Sequence of chain 1.B:
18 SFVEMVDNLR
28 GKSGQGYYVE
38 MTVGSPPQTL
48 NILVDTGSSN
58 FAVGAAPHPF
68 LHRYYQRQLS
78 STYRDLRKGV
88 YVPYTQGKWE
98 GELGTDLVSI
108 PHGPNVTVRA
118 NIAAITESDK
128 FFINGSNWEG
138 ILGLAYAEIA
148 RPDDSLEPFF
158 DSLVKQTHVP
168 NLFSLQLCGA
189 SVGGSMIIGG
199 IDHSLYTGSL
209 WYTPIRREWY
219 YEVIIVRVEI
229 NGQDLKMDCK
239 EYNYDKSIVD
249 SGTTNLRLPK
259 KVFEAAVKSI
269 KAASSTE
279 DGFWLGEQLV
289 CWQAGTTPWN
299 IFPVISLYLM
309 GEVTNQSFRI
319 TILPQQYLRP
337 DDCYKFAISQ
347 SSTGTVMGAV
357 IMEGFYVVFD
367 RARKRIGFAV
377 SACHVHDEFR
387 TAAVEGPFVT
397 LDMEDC

A protein and the small-molecule ligand that binds it are described below.
Small molecule (SMILES): CC(C)C[C@H](NC(=O)[C@@H](NC(=O)[C@@H](N)CNC(=O)c1nnn[nH]1)C(C)C)C(=O)NC[C@](O)(CCc1ccccc1)C(=O)Nc1cccc(C(=O)O)c1

Binding-site contacts:
Ligand atom N3 contacts residue TYR218 of chain 1.B at 3.6 Å.
Ligand atom C10 contacts residue TYR218 of chain 1.B at 3.8 Å (hydrophobic).
Ligand atom C10 contacts residue ILE146 of chain 1.B at 3.7 Å (hydrophobic).
Ligand atom N8 contacts residue ASP248 of chain 1.B at 3.1 Å (salt-bridge).
Ligand atom N6 contacts residue THR349 of chain 1.B at 3.6 Å.
Ligand atom O4 contacts residue ARG148 of chain 1.B at 2.7 Å (salt-bridge).
Ligand atom O8 contacts residue TYR88 of chain 1.B at 2.7 Å (h-bond).
Ligand atom C36 contacts residue TYR88 of chain 1.B at 3.4 Å (hydrophobic).
Ligand atom N1 contacts residue PRO90 of chain 1.B at 3.0 Å (h-bond).
Ligand atom O6 contacts residue ARG148 of chain 1.B at 3.3 Å (salt-bridge).
Ligand atom O8 contacts residue PRO90 of chain 1.B at 3.5 Å.
Ligand atom C18 contacts residue TYR91 of chain 1.B at 3.5 Å (hydrophobic).
Ligand atom C6 contacts residue ILE246 of chain 1.B at 3.7 Å (hydrophobic).
Ligand atom O3 contacts residue TYR218 of chain 1.B at 2.8 Å (h-bond).
Ligand atom C3 contacts residue PRO90 of chain 1.B at 3.5 Å (hydrophobic).
Ligand atom O1 contacts residue ARG255 of chain 1.B at 2.8 Å (salt-bridge).
Ligand atom O7 contacts residue TYR88 of chain 1.B at 3.4 Å (h-bond).
Ligand atom C11 contacts residue VAL89 of chain 1.B at 3.6 Å (hydrophobic).
Ligand atom O1 contacts residue THR92 of chain 1.B at 2.7 Å (h-bond).
Ligand atom C9 contacts residue SER55 of chain 1.B at 3.7 Å.
Ligand atom C36 contacts residue PRO90 of chain 1.B at 3.6 Å (hydrophobic).
Ligand atom N4 contacts residue TYR218 of chain 1.B at 3.5 Å (h-bond).
Ligand atom C5 contacts residue GLY54 of chain 1.B at 3.0 Å.
Ligand atom C11 contacts residue PRO90 of chain 1.B at 3.7 Å (hydrophobic).
Ligand atom C10 contacts residue GLY54 of chain 1.B at 3.6 Å.
Ligand atom C4 contacts residue GLY54 of chain 1.B at 3.4 Å.
Ligand atom C6 contacts residue GLY54 of chain 1.B at 3.0 Å.
Ligand atom C7 contacts residue THR92 of chain 1.B at 3.5 Å.
Ligand atom N8 contacts residue THR92 of chain 1.B at 3.0 Å (h-bond).
Ligand atom C21 contacts residue ARG148 of chain 1.B at 3.6 Å.
Ligand atom C5 contacts residue ASP248 of chain 1.B at 3.7 Å.
Ligand atom C9 contacts residue GLY54 of chain 1.B at 3.7 Å.
Ligand atom N2 contacts residue GLY54 of chain 1.B at 2.8 Å (h-bond).
Ligand atom N5 contacts residue LYS244 of chain 1.B at 3.8 Å.
Ligand atom C2 contacts residue TYR218 of chain 1.B at 3.7 Å (hydrophobic).
Ligand atom C2 contacts residue PRO90 of chain 1.B at 3.6 Å (hydrophobic).
Ligand atom C19 contacts residue ARG148 of chain 1.B at 3.5 Å.
Ligand atom O2 contacts residue TYR91 of chain 1.B at 3.4 Å.
Ligand atom N7 contacts residue THR349 of chain 1.B at 3.5 Å.
Ligand atom O2 contacts residue THR92 of chain 1.B at 3.0 Å (h-bond).